Sequence of chain 1.A:
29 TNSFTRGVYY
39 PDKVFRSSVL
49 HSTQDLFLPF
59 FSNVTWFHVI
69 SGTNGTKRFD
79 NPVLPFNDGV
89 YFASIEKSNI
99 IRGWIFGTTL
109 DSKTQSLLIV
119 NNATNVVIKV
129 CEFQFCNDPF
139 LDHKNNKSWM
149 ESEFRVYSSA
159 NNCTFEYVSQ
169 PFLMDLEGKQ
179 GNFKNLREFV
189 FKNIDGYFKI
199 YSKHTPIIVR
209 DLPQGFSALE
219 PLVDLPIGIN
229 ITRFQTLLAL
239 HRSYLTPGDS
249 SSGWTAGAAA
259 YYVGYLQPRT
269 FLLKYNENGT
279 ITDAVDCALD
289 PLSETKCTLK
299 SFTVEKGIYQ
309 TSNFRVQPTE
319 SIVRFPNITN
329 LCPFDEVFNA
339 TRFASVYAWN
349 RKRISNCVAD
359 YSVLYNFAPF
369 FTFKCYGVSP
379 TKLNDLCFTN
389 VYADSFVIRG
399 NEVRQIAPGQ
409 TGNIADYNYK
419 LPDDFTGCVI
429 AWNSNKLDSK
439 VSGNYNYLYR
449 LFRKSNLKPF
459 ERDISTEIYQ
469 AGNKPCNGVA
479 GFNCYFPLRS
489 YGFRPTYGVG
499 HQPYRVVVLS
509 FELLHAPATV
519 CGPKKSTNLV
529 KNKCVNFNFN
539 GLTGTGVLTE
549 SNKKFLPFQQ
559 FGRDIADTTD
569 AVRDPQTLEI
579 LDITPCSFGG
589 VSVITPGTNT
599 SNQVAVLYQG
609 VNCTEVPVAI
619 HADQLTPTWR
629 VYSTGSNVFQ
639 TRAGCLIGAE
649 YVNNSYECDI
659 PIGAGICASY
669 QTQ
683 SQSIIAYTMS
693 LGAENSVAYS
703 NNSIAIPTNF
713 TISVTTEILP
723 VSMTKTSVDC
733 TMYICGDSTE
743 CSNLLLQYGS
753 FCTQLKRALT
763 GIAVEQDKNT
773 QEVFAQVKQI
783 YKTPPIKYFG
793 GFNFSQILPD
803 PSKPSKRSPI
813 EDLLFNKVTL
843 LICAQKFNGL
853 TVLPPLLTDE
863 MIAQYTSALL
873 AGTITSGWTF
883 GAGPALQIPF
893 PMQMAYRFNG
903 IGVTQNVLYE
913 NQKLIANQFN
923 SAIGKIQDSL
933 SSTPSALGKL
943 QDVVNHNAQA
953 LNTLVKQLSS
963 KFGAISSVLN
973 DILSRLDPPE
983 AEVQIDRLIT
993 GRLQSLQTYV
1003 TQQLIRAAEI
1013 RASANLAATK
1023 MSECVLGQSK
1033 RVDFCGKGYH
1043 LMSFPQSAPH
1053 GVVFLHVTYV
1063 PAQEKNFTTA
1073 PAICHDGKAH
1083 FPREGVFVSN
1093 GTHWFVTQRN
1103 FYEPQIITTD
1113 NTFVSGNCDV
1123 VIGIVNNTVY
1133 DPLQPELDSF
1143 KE

Binding-site contacts:
Ligand atom C1 contacts residue ASN337 of chain 1.A at 1.4 Å.
Ligand atom C2 contacts residue ASN337 of chain 1.A at 2.5 Å.
Ligand atom C4 contacts residue ASN337 of chain 1.A at 4.2 Å.
Ligand atom C3 contacts residue ASN337 of chain 1.A at 3.8 Å.
Ligand atom C8 contacts residue PHE365 of chain 1.A at 3.9 Å (hydrophobic).
Ligand atom N2 contacts residue ASN337 of chain 1.A at 2.9 Å (h-bond).
Ligand atom O7 contacts residue PHE365 of chain 1.A at 3.5 Å.
Ligand atom C7 contacts residue PHE365 of chain 1.A at 4.4 Å (hydrophobic).
Ligand atom O7 contacts residue ASN337 of chain 1.A at 3.9 Å.
Ligand atom C5 contacts residue ASN337 of chain 1.A at 3.7 Å.
Ligand atom C8 contacts residue ASP333 of chain 1.A at 3.5 Å.
Ligand atom O5 contacts residue ASN337 of chain 1.A at 2.4 Å (h-bond).
Ligand atom C8 contacts residue ASN337 of chain 1.A at 3.7 Å.
Ligand atom O7 contacts residue ASN364 of chain 1.A at 4.3 Å.
Ligand atom C7 contacts residue ASN337 of chain 1.A at 3.5 Å.

A small-molecule ligand and the protein it binds are described below.
Small molecule (SMILES): CC(=O)N[C@@H]1[C@@H](O)[C@H](O)[C@@H](CO)O[C@H]1O